Sequence of chain 2.Q:
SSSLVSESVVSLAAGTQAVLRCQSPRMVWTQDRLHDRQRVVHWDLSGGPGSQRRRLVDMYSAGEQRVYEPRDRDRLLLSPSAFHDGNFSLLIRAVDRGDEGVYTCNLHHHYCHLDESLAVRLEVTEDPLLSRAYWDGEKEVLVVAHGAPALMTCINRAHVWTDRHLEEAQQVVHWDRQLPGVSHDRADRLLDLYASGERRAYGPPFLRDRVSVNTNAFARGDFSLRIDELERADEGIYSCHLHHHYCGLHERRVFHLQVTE

This protein binds this small molecule.
Small molecule (SMILES): CC(=O)N[C@@H]1[C@@H](O)[C@H](O)[C@@H](CO)O[C@H]1O

Binding-site contacts:
Ligand atom C7 contacts residue ASN87 of chain 2.Q at 3.6 Å.
Ligand atom O7 contacts residue ASN87 of chain 2.Q at 3.9 Å.
Ligand atom C3 contacts residue ASN87 of chain 2.Q at 3.7 Å.
Ligand atom O5 contacts residue SER89 of chain 2.Q at 4.1 Å.
Ligand atom C1 contacts residue SER89 of chain 2.Q at 4.5 Å.
Ligand atom O5 contacts residue SER79 of chain 2.Q at 4.4 Å.
Ligand atom C6 contacts residue LEU151 of chain 2.Q at 3.8 Å (hydrophobic).
Ligand atom N2 contacts residue ASN87 of chain 2.Q at 2.9 Å (h-bond).
Ligand atom O6 contacts residue LEU151 of chain 2.Q at 3.4 Å.
Ligand atom C4 contacts residue LEU151 of chain 2.Q at 4.4 Å (hydrophobic).
Ligand atom O4 contacts residue LEU151 of chain 2.Q at 3.7 Å.
Ligand atom C5 contacts residue ASN87 of chain 2.Q at 3.7 Å.
Ligand atom C5 contacts residue SER89 of chain 2.Q at 4.3 Å.
Ligand atom C1 contacts residue ASN87 of chain 2.Q at 1.4 Å.
Ligand atom C5 contacts residue LEU151 of chain 2.Q at 4.1 Å (hydrophobic).
Ligand atom O7 contacts residue ASP85 of chain 2.Q at 4.3 Å.
Ligand atom O5 contacts residue ASN87 of chain 2.Q at 2.3 Å (h-bond).
Ligand atom C4 contacts residue ASN87 of chain 2.Q at 4.2 Å.
Ligand atom C2 contacts residue ASN87 of chain 2.Q at 2.4 Å.